Binding-site contacts:
Ligand atom C1 contacts residue ASN154 of chain 22.B at 1.4 Å.
Ligand atom O4 contacts residue MET151 of chain 22.B at 4.4 Å.
Ligand atom O5 contacts residue MET151 of chain 22.B at 3.7 Å.
Ligand atom C4 contacts residue ASN154 of chain 22.B at 4.2 Å.
Ligand atom C4 contacts residue MET151 of chain 22.B at 3.5 Å (hydrophobic).
Ligand atom O3 contacts residue MET151 of chain 22.B at 4.2 Å.
Ligand atom C3 contacts residue ASN154 of chain 22.B at 3.9 Å.
Ligand atom C8 contacts residue ASN154 of chain 22.B at 3.0 Å.
Ligand atom O5 contacts residue ASN154 of chain 22.B at 2.4 Å (h-bond).
Ligand atom C2 contacts residue ASN154 of chain 22.B at 2.5 Å.
Ligand atom C2 contacts residue MET151 of chain 22.B at 4.0 Å (hydrophobic).
Ligand atom C7 contacts residue ASN154 of chain 22.B at 3.4 Å.
Ligand atom C3 contacts residue MET151 of chain 22.B at 4.1 Å (hydrophobic).
Ligand atom C5 contacts residue MET151 of chain 22.B at 4.1 Å (hydrophobic).
Ligand atom C1 contacts residue MET151 of chain 22.B at 4.2 Å (hydrophobic).
Ligand atom O7 contacts residue ASN154 of chain 22.B at 4.3 Å.
Ligand atom C5 contacts residue ASN154 of chain 22.B at 3.7 Å.
Ligand atom N2 contacts residue ASN154 of chain 22.B at 2.9 Å.

Sequence of chain 22.B:
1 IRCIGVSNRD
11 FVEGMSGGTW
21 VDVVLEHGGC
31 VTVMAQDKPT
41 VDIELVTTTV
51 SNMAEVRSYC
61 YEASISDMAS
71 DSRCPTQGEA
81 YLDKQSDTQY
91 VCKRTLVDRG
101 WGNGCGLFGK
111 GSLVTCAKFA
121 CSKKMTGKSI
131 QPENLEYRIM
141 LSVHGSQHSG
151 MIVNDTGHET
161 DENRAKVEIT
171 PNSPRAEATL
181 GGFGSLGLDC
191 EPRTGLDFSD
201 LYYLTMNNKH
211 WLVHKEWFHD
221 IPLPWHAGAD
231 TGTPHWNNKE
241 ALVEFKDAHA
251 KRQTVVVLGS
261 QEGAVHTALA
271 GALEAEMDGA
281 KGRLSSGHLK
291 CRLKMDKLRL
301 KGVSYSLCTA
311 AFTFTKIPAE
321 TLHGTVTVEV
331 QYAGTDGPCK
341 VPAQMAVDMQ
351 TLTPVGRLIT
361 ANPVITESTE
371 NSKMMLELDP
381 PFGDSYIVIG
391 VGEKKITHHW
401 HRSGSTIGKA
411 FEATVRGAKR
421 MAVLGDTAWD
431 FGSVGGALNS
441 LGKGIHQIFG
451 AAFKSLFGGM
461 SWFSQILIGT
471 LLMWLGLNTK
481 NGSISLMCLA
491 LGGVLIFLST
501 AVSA

The small molecule below binds the protein below.
Small molecule (SMILES): CC(=O)N[C@@H]1[C@@H](O)[C@H](O)[C@@H](CO)O[C@H]1O